The small molecule below binds the protein below.
Small molecule (SMILES): Nc1cc(C(F)(F)F)c[nH]c1=O

Sequence of chain 1.A:
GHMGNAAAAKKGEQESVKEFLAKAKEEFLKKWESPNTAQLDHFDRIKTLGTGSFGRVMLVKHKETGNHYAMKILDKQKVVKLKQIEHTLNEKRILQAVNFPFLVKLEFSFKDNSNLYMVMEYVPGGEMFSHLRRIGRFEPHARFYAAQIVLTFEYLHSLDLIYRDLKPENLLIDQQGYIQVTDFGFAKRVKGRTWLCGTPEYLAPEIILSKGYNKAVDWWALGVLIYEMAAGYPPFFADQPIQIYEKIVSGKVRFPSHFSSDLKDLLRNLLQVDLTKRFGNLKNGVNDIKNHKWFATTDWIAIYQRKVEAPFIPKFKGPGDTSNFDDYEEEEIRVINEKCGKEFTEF

Binding-site contacts:
Ligand atom O contacts residue GLU124 of chain 1.A at 3.8 Å.
Ligand atom C4 contacts residue LEU176 of chain 1.A at 3.4 Å (hydrophobic).
Ligand atom N contacts residue ALA73 of chain 1.A at 3.3 Å.
Ligand atom F1 contacts residue MET123 of chain 1.A at 3.2 Å.
Ligand atom C contacts residue VAL60 of chain 1.A at 3.8 Å (hydrophobic).
Ligand atom C4 contacts residue VAL60 of chain 1.A at 4.2 Å (hydrophobic).
Ligand atom C2 contacts residue VAL107 of chain 1.A at 4.0 Å (hydrophobic).
Ligand atom C2 contacts residue LEU176 of chain 1.A at 4.2 Å (hydrophobic).
Ligand atom O contacts residue ALA73 of chain 1.A at 3.8 Å.
Ligand atom C3 contacts residue ALA73 of chain 1.A at 3.4 Å (hydrophobic).
Ligand atom N1 contacts residue LEU52 of chain 1.A at 3.8 Å.
Ligand atom N contacts residue GLU124 of chain 1.A at 2.8 Å (salt-bridge).
Ligand atom F2 contacts residue THR186 of chain 1.A at 3.6 Å.
Ligand atom C1 contacts residue THR186 of chain 1.A at 4.0 Å.
Ligand atom C2 contacts residue GLU124 of chain 1.A at 3.6 Å.
Ligand atom O contacts residue VAL126 of chain 1.A at 2.9 Å (h-bond).
Ligand atom C3 contacts residue VAL126 of chain 1.A at 3.9 Å (hydrophobic).
Ligand atom N contacts residue TYR125 of chain 1.A at 4.2 Å.
Ligand atom C3 contacts residue GLU124 of chain 1.A at 3.8 Å.
Ligand atom O contacts residue LEU176 of chain 1.A at 3.5 Å.
Ligand atom N1 contacts residue PHE330 of chain 1.A at 3.5 Å.
Ligand atom C contacts residue ALA73 of chain 1.A at 4.1 Å (hydrophobic).
Ligand atom F contacts residue ASP187 of chain 1.A at 4.2 Å.
Ligand atom C5 contacts residue MET123 of chain 1.A at 3.8 Å (hydrophobic).
Ligand atom C2 contacts residue THR186 of chain 1.A at 4.0 Å.
Ligand atom C4 contacts residue ALA73 of chain 1.A at 3.8 Å (hydrophobic).
Ligand atom C contacts residue LEU176 of chain 1.A at 3.9 Å (hydrophobic).
Ligand atom C5 contacts residue THR186 of chain 1.A at 3.9 Å.
Ligand atom O contacts residue TYR125 of chain 1.A at 3.3 Å.
Ligand atom F1 contacts residue LYS75 of chain 1.A at 4.2 Å.
Ligand atom F contacts residue THR186 of chain 1.A at 3.3 Å.
Ligand atom F2 contacts residue VAL107 of chain 1.A at 4.2 Å.
Ligand atom F1 contacts residue VAL60 of chain 1.A at 3.5 Å.
Ligand atom C1 contacts residue ALA73 of chain 1.A at 4.0 Å (hydrophobic).
Ligand atom C2 contacts residue ALA73 of chain 1.A at 3.6 Å (hydrophobic).
Ligand atom N contacts residue LEU176 of chain 1.A at 3.7 Å.
Ligand atom C3 contacts residue LEU176 of chain 1.A at 3.2 Å (hydrophobic).
Ligand atom N1 contacts residue LEU176 of chain 1.A at 3.8 Å.
Ligand atom F2 contacts residue MET123 of chain 1.A at 3.2 Å.
Ligand atom N contacts residue VAL126 of chain 1.A at 4.2 Å.